Binding-site contacts:
Ligand atom C6 contacts residue PRO218 of chain 36.A at 4.2 Å (hydrophobic).
Ligand atom N7 contacts residue PRO218 of chain 36.A at 4.0 Å.
Ligand atom O3' contacts residue ILE420 of chain 36.A at 4.2 Å.
Ligand atom N6 contacts residue ASP407 of chain 36.A at 3.6 Å (salt-bridge).
Ligand atom N9 contacts residue PRO218 of chain 36.A at 4.2 Å.
Ligand atom P contacts residue LYS439 of chain 36.A at 3.3 Å.
Ligand atom C2' contacts residue GLU215 of chain 36.A at 3.6 Å.
Ligand atom C4 contacts residue PRO218 of chain 36.A at 4.1 Å (hydrophobic).
Ligand atom C2' contacts residue ASP216 of chain 36.A at 4.3 Å.
Ligand atom C3' contacts residue GLU215 of chain 36.A at 3.3 Å.
Ligand atom C2 contacts residue HIS428 of chain 36.A at 3.8 Å.
Ligand atom O5' contacts residue LYS439 of chain 36.A at 3.8 Å.
Ligand atom O3' contacts residue GLU215 of chain 36.A at 3.5 Å (salt-bridge).
Ligand atom C1' contacts residue GLY437 of chain 36.A at 3.3 Å.
Ligand atom C8 contacts residue PRO218 of chain 36.A at 4.2 Å (hydrophobic).
Ligand atom N9 contacts residue VAL217 of chain 36.A at 4.4 Å.
Ligand atom O1P contacts residue HIS426 of chain 36.A at 2.7 Å (h-bond).
Ligand atom N6 contacts residue SER430 of chain 36.A at 3.7 Å.
Ligand atom N7 contacts residue VAL217 of chain 36.A at 3.7 Å.
Ligand atom O3' contacts residue LYS439 of chain 36.A at 3.5 Å.
Ligand atom C6 contacts residue SER430 of chain 36.A at 4.2 Å.
Ligand atom C8 contacts residue GLY437 of chain 36.A at 2.8 Å.
Ligand atom O1P contacts residue LYS439 of chain 36.A at 2.6 Å.
Ligand atom N6 contacts residue HIS428 of chain 36.A at 4.0 Å.
Ligand atom C3' contacts residue GLY437 of chain 36.A at 3.9 Å.
Ligand atom N9 contacts residue PRO429 of chain 36.A at 4.3 Å.
Ligand atom O2P contacts residue HIS426 of chain 36.A at 3.6 Å.
Ligand atom O3' contacts residue GLY437 of chain 36.A at 3.9 Å.
Ligand atom P contacts residue HIS426 of chain 36.A at 3.9 Å.
Ligand atom N1 contacts residue HIS428 of chain 36.A at 3.3 Å.
Ligand atom O3P contacts residue LYS439 of chain 36.A at 2.9 Å.
Ligand atom C8 contacts residue VAL217 of chain 36.A at 3.5 Å (hydrophobic).
Ligand atom C5 contacts residue PRO218 of chain 36.A at 4.0 Å (hydrophobic).
Ligand atom C2' contacts residue GLY437 of chain 36.A at 2.8 Å.
Ligand atom N9 contacts residue GLY437 of chain 36.A at 3.3 Å (h-bond).
Ligand atom N7 contacts residue PRO429 of chain 36.A at 4.3 Å.
Ligand atom N7 contacts residue GLY437 of chain 36.A at 3.5 Å (h-bond).
Ligand atom C6 contacts residue HIS428 of chain 36.A at 4.2 Å.
Ligand atom N3 contacts residue PRO429 of chain 36.A at 4.4 Å.
Ligand atom C8 contacts residue PRO429 of chain 36.A at 4.3 Å (hydrophobic).

A protein and the small-molecule ligand that binds it are described below.
Small molecule (SMILES): Nc1ncnc2c1ncn2[C@@H]1C[C@@H](O)[C@@H](COP(=O)(O)O)O1

Sequence of chain 36.A:
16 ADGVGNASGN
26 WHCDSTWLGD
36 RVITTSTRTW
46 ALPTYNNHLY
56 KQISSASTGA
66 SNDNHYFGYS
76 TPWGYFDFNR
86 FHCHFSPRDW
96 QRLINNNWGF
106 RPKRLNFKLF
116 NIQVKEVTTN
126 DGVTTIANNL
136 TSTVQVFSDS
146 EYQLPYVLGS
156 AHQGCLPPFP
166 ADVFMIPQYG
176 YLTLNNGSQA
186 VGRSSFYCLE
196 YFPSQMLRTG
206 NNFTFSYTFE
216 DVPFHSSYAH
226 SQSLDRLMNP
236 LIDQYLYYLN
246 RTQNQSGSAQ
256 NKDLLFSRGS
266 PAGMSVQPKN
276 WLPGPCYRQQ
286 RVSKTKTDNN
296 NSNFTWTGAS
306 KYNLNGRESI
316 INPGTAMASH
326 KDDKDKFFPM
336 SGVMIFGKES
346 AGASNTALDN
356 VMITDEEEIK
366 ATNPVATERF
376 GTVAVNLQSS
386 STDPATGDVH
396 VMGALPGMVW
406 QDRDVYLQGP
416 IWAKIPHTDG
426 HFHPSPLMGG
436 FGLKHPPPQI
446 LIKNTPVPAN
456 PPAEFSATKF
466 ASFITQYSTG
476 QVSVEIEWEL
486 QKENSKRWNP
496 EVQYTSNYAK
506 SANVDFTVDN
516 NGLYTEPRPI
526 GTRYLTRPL